Binding-site contacts:
Ligand atom C18 contacts residue ILE73 of chain 5.A at 3.9 Å (hydrophobic).
Ligand atom C03 contacts residue LYS70 of chain 5.A at 3.3 Å.
Ligand atom C16 contacts residue LYS70 of chain 5.A at 4.0 Å.
Ligand atom N14 contacts residue ASN57 of chain 5.A at 2.5 Å (h-bond).
Ligand atom C17 contacts residue LYS70 of chain 5.A at 4.0 Å.
Ligand atom C16 contacts residue LEU56 of chain 5.A at 3.8 Å (hydrophobic).
Ligand atom O13 contacts residue ASN57 of chain 5.A at 2.8 Å (h-bond).
Ligand atom C17 contacts residue LEU56 of chain 5.A at 4.0 Å (hydrophobic).
Ligand atom N14 contacts residue ASN53 of chain 5.A at 3.9 Å.
Ligand atom C15 contacts residue ASN53 of chain 5.A at 4.0 Å.
Ligand atom C10 contacts residue ASN53 of chain 5.A at 3.3 Å.
Ligand atom C03 contacts residue ASN74 of chain 5.A at 2.9 Å.
Ligand atom C01 contacts residue ASN74 of chain 5.A at 3.1 Å.
Ligand atom C15 contacts residue ASN57 of chain 5.A at 3.3 Å.
Ligand atom O11 contacts residue ALA105 of chain 5.A at 4.0 Å.
Ligand atom C12 contacts residue ASN57 of chain 5.A at 3.3 Å.
Ligand atom C12 contacts residue ASN53 of chain 5.A at 3.6 Å.
Ligand atom N09 contacts residue TYR130 of chain 5.A at 3.6 Å (h-bond).
Ligand atom C04 contacts residue EDO1 of chain 5.C at 3.7 Å.
Ligand atom C02 contacts residue LYS70 of chain 5.A at 4.0 Å.
Ligand atom C04 contacts residue LYS70 of chain 5.A at 3.8 Å.
Ligand atom C20 contacts residue ASN53 of chain 5.A at 3.8 Å.
Ligand atom C05 contacts residue EDO1 of chain 5.C at 3.5 Å.
Ligand atom C02 contacts residue ASN74 of chain 5.A at 3.5 Å.
Ligand atom C04 contacts residue ASN74 of chain 5.A at 3.7 Å.
Ligand atom C07 contacts residue GLN179 of chain 1.A at 4.0 Å.
Ligand atom C18 contacts residue LYS70 of chain 5.A at 3.3 Å.
Ligand atom O11 contacts residue ASN53 of chain 5.A at 3.4 Å (h-bond).
Ligand atom C08 contacts residue TYR130 of chain 5.A at 3.2 Å (hydrophobic).
Ligand atom O11 contacts residue THR107 of chain 5.A at 3.7 Å.
Ligand atom N09 contacts residue ASN53 of chain 5.A at 3.4 Å (h-bond).
Ligand atom C20 contacts residue TYR130 of chain 5.A at 4.0 Å (hydrophobic).
Ligand atom C08 contacts residue EDO1 of chain 5.C at 3.9 Å.
Ligand atom O13 contacts residue ASN53 of chain 5.A at 3.8 Å.
Ligand atom C19 contacts residue ILE73 of chain 5.A at 3.5 Å (hydrophobic).
Ligand atom C06 contacts residue EDO1 of chain 5.C at 3.7 Å.
Ligand atom C01 contacts residue GLN179 of chain 1.A at 3.4 Å.
Ligand atom C19 contacts residue LYS70 of chain 5.A at 3.4 Å.
Ligand atom C16 contacts residue ASN57 of chain 5.A at 3.2 Å.
Ligand atom C04 contacts residue ILE73 of chain 5.A at 3.6 Å (hydrophobic).

The small molecule below binds the protein below.
Small molecule (SMILES): Cc1ccc(Cn2c(=O)c(=O)[nH]c3ccccc32)cc1

Sequence of chain 1.A:
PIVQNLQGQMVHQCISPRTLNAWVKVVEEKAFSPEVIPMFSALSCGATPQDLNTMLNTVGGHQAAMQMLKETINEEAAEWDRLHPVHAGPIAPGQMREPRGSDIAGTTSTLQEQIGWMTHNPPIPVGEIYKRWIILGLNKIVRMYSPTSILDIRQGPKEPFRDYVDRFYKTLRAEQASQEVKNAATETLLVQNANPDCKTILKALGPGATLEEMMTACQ

Sequence of chain 5.A:
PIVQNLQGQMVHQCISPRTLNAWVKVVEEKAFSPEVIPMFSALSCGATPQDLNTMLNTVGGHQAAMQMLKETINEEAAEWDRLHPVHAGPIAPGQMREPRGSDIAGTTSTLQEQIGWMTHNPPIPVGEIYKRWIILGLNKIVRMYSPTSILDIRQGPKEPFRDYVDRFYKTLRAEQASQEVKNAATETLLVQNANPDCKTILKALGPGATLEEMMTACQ